Sequence of chain 1.B:
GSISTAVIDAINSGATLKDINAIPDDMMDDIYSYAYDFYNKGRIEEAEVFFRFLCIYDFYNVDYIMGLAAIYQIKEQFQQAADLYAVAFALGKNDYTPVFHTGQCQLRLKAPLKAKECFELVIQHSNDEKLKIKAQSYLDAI

The protein below binds the small molecule below.
Small molecule (SMILES): Cc1cccc(C(=O)NN)c1

Binding-site contacts:
Ligand atom O contacts residue GLN106 of chain 1.B at 3.7 Å.
Ligand atom N1 contacts residue CYS118 of chain 1.B at 4.3 Å.
Ligand atom C2 contacts residue VAL99 of chain 1.B at 4.3 Å (hydrophobic).
Ligand atom N1 contacts residue GLU117 of chain 1.B at 3.9 Å.
Ligand atom N contacts residue GLU117 of chain 1.B at 4.2 Å.
Ligand atom C3 contacts residue VAL99 of chain 1.B at 4.0 Å (hydrophobic).
Ligand atom O contacts residue CYS118 of chain 1.B at 3.3 Å (h-bond).
Ligand atom O contacts residue THR102 of chain 1.B at 3.6 Å.
Ligand atom C1 contacts residue CYS118 of chain 1.B at 3.7 Å (hydrophobic).
Ligand atom C6 contacts residue THR102 of chain 1.B at 3.5 Å.
Ligand atom C6 contacts residue PHE89 of chain 1.B at 4.2 Å (hydrophobic).
Ligand atom O contacts residue LYS114 of chain 1.B at 4.2 Å.
Ligand atom C2 contacts residue THR102 of chain 1.B at 4.4 Å.
Ligand atom C5 contacts residue LEU121 of chain 1.B at 4.0 Å (hydrophobic).
Ligand atom N1 contacts residue LYS114 of chain 1.B at 3.2 Å (salt-bridge).
Ligand atom C5 contacts residue CYS118 of chain 1.B at 4.4 Å (hydrophobic).
Ligand atom C6 contacts residue VAL99 of chain 1.B at 4.1 Å (hydrophobic).
Ligand atom C7 contacts residue LYS114 of chain 1.B at 4.3 Å.
Ligand atom C4 contacts residue LEU121 of chain 1.B at 3.7 Å (hydrophobic).
Ligand atom C7 contacts residue THR102 of chain 1.B at 4.4 Å.
Ligand atom C6 contacts residue PRO98 of chain 1.B at 4.4 Å (hydrophobic).
Ligand atom N contacts residue LYS114 of chain 1.B at 3.8 Å.
Ligand atom N contacts residue CYS118 of chain 1.B at 3.8 Å.
Ligand atom C1 contacts residue THR102 of chain 1.B at 3.7 Å.
Ligand atom C3 contacts residue PHE89 of chain 1.B at 4.1 Å (hydrophobic).
Ligand atom C6 contacts residue TYR85 of chain 1.B at 4.3 Å (hydrophobic).
Ligand atom C contacts residue CYS118 of chain 1.B at 3.6 Å (hydrophobic).
Ligand atom C7 contacts residue CYS118 of chain 1.B at 3.3 Å (hydrophobic).
Ligand atom C6 contacts residue ALA86 of chain 1.B at 3.6 Å (hydrophobic).